The protein below binds the small molecule below.
Small molecule (SMILES): O=C(O)/C(S)=C/c1c(Cl)ccc(Cl)c1Cl

Sequence of chain 1.B:
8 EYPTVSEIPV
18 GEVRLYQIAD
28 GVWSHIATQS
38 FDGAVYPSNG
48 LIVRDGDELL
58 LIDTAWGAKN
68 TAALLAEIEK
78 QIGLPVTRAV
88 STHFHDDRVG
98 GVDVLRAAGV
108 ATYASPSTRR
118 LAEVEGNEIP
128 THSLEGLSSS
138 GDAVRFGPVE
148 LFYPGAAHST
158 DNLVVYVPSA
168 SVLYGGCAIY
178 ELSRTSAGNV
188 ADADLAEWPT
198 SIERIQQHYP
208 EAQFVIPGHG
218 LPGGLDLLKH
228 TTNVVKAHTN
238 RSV

Binding-site contacts:
Ligand atom CL3 contacts residue TRP63 of chain 1.B at 3.9 Å.
Ligand atom C4 contacts residue HIS155 of chain 1.B at 4.1 Å.
Ligand atom C6 contacts residue HIS155 of chain 1.B at 3.2 Å.
Ligand atom O8 contacts residue ZN1 of chain 1.L at 2.3 Å.
Ligand atom S9 contacts residue HIS155 of chain 1.B at 3.5 Å (h-bond).
Ligand atom CL1 contacts residue ASN186 of chain 1.B at 2.6 Å.
Ligand atom S9 contacts residue ASP94 of chain 1.B at 3.0 Å (salt-bridge).
Ligand atom S9 contacts residue CYS174 of chain 1.B at 4.0 Å.
Ligand atom C2 contacts residue HIS92 of chain 1.B at 3.5 Å.
Ligand atom C5 contacts residue HIS216 of chain 1.B at 3.9 Å.
Ligand atom C5 contacts residue HIS155 of chain 1.B at 3.4 Å.
Ligand atom CL3 contacts residue ASP93 of chain 1.B at 3.9 Å.
Ligand atom C12 contacts residue PHE38 of chain 1.B at 3.9 Å (hydrophobic).
Ligand atom S9 contacts residue HIS216 of chain 1.B at 3.9 Å.
Ligand atom C3 contacts residue HIS92 of chain 1.B at 4.0 Å.
Ligand atom C5 contacts residue ZN1 of chain 1.K at 3.2 Å.
Ligand atom CL1 contacts residue HIS92 of chain 1.B at 3.3 Å.
Ligand atom C3 contacts residue ZN1 of chain 1.K at 4.2 Å.
Ligand atom C4 contacts residue ZN1 of chain 1.K at 4.1 Å.
Ligand atom C5 contacts residue ZN1 of chain 1.L at 2.9 Å.
Ligand atom S9 contacts residue ZN1 of chain 1.K at 2.2 Å.
Ligand atom CL2 contacts residue TRP63 of chain 1.B at 3.4 Å.
Ligand atom O7 contacts residue ASN186 of chain 1.B at 3.9 Å.
Ligand atom S9 contacts residue HIS90 of chain 1.B at 3.7 Å.
Ligand atom O8 contacts residue HIS216 of chain 1.B at 2.9 Å (h-bond).
Ligand atom C6 contacts residue HIS216 of chain 1.B at 3.5 Å.
Ligand atom O8 contacts residue HIS155 of chain 1.B at 3.4 Å.
Ligand atom C6 contacts residue ZN1 of chain 1.K at 4.0 Å.
Ligand atom C15 contacts residue HIS92 of chain 1.B at 3.7 Å.
Ligand atom CL1 contacts residue HIS155 of chain 1.B at 4.1 Å.
Ligand atom S9 contacts residue ZN1 of chain 1.L at 2.2 Å.
Ligand atom O8 contacts residue ZN1 of chain 1.K at 4.0 Å.
Ligand atom C2 contacts residue ASN186 of chain 1.B at 3.9 Å.
Ligand atom C4 contacts residue ASN186 of chain 1.B at 3.9 Å.
Ligand atom S9 contacts residue HIS92 of chain 1.B at 3.4 Å (h-bond).
Ligand atom C14 contacts residue HIS92 of chain 1.B at 4.0 Å.
Ligand atom O7 contacts residue HIS155 of chain 1.B at 3.5 Å.
Ligand atom C6 contacts residue ZN1 of chain 1.L at 3.0 Å.
Ligand atom O8 contacts residue CYS174 of chain 1.B at 3.2 Å.
Ligand atom CL3 contacts residue PHE38 of chain 1.B at 3.8 Å.